Sequence of chain 1.A:
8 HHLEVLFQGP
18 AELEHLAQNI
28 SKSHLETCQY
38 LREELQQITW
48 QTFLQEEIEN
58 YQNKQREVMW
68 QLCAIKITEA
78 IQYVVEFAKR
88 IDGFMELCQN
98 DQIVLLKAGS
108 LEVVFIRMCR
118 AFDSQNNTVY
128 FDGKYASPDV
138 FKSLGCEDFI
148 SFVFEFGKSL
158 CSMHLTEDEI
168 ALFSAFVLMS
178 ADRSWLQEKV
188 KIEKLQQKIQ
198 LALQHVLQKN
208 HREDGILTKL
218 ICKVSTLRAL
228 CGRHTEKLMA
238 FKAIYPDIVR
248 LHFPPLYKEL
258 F

This small molecule binds to this protein.
Small molecule (SMILES): CC(C)CCC[C@@H](C)[C@H]1CC[C@H]2[C@@H]3CC=C4C[C@@H](O)CC[C@]4(C)[C@H]3CC[C@]12C

Binding-site contacts:
Ligand atom C26 contacts residue PHE146 of chain 1.A at 3.8 Å (hydrophobic).
Ligand atom C15 contacts residue LYS73 of chain 1.A at 3.8 Å.
Ligand atom C22 contacts residue PHE138 of chain 1.A at 3.9 Å (hydrophobic).
Ligand atom C6 contacts residue ALA77 of chain 1.A at 3.7 Å (hydrophobic).
Ligand atom C12 contacts residue MET115 of chain 1.A at 4.1 Å (hydrophobic).
Ligand atom C27 contacts residue ILE74 of chain 1.A at 3.7 Å (hydrophobic).
Ligand atom C15 contacts residue PHE128 of chain 1.A at 3.8 Å (hydrophobic).
Ligand atom C2 contacts residue MET115 of chain 1.A at 3.7 Å (hydrophobic).
Ligand atom C2 contacts residue ARG114 of chain 1.A at 3.8 Å.
Ligand atom C12 contacts residue PHE112 of chain 1.A at 4.1 Å (hydrophobic).
Ligand atom C11 contacts residue MET115 of chain 1.A at 3.8 Å (hydrophobic).
Ligand atom C19 contacts residue TYR127 of chain 1.A at 3.2 Å (hydrophobic).
Ligand atom C24 contacts residue LEU141 of chain 1.A at 3.6 Å (hydrophobic).
Ligand atom C2 contacts residue VAL111 of chain 1.A at 4.1 Å (hydrophobic).
Ligand atom C27 contacts residue CYS70 of chain 1.A at 4.0 Å (hydrophobic).
Ligand atom C14 contacts residue ILE74 of chain 1.A at 3.9 Å (hydrophobic).
Ligand atom C19 contacts residue VAL126 of chain 1.A at 4.0 Å (hydrophobic).
Ligand atom C20 contacts residue PHE138 of chain 1.A at 3.8 Å (hydrophobic).
Ligand atom C6 contacts residue LYS73 of chain 1.A at 3.8 Å.
Ligand atom C21 contacts residue VAL150 of chain 1.A at 3.8 Å (hydrophobic).
Ligand atom C15 contacts residue ILE74 of chain 1.A at 3.8 Å (hydrophobic).
Ligand atom C7 contacts residue LYS73 of chain 1.A at 3.5 Å.
Ligand atom C23 contacts residue ILE74 of chain 1.A at 3.9 Å (hydrophobic).
Ligand atom C22 contacts residue CYS70 of chain 1.A at 4.0 Å (hydrophobic).
Ligand atom C18 contacts residue VAL126 of chain 1.A at 4.0 Å (hydrophobic).
Ligand atom C1 contacts residue MET115 of chain 1.A at 3.6 Å (hydrophobic).
Ligand atom C1 contacts residue VAL111 of chain 1.A at 3.6 Å (hydrophobic).
Ligand atom C25 contacts residue HIS231 of chain 1.A at 4.0 Å.
Ligand atom C22 contacts residue ILE147 of chain 1.A at 4.0 Å (hydrophobic).
Ligand atom C5 contacts residue ALA77 of chain 1.A at 4.0 Å (hydrophobic).
Ligand atom C24 contacts residue PHE146 of chain 1.A at 3.8 Å (hydrophobic).
Ligand atom C16 contacts residue ILE74 of chain 1.A at 3.9 Å (hydrophobic).
Ligand atom C27 contacts residue HIS231 of chain 1.A at 4.1 Å.
Ligand atom C26 contacts residue TRP67 of chain 1.A at 3.5 Å (hydrophobic).
Ligand atom C16 contacts residue PHE128 of chain 1.A at 4.1 Å (hydrophobic).
Ligand atom C18 contacts residue PHE128 of chain 1.A at 4.1 Å (hydrophobic).
Ligand atom C18 contacts residue PHE138 of chain 1.A at 4.1 Å (hydrophobic).
Ligand atom C25 contacts residue PHE146 of chain 1.A at 3.8 Å (hydrophobic).
Ligand atom C15 contacts residue CYS70 of chain 1.A at 4.1 Å (hydrophobic).
Ligand atom C16 contacts residue CYS70 of chain 1.A at 4.0 Å (hydrophobic).